A protein and the small-molecule ligand that binds it are described below.
Small molecule (SMILES): Nc1ccn([C@@H]2O[C@H](COP(=O)=O)[C@@H](O[P](=O)(O)OC[C@H]3O[C@@H](n4ccc(=O)[nH]c4=O)[C@H](O)[C@@H]3O[P](=O)(O)OC[C@H]3O[C@@H](n4cnc5c(=O)nc(N)[nH]c54)[C@H](O)[C@@H]3O[P](=O)(O)OC[C@H]3O[C@@H](n4ccc(=O)[nH]c4=O)[C@H](O)[C@@H]3O[P](=O)(O)OC[C@H]3O[C@@H](n4cnc5c(=O)nc(N)[nH]c54)[C@H](O)[C@@H]3O[P](=O)(O)OC[C@H]3O[C@@H](n4ccc(N)nc4=O)[C@H](O)[C@@H]3O[P](=O)(O)OC[C@H]3O[C@@H](n4cnc5c(=O)nc(N)[nH]c54)[C@H](O)[C@@H]3O)[C@H]2O)c(=O)n1

Sequence of chain 1.A:
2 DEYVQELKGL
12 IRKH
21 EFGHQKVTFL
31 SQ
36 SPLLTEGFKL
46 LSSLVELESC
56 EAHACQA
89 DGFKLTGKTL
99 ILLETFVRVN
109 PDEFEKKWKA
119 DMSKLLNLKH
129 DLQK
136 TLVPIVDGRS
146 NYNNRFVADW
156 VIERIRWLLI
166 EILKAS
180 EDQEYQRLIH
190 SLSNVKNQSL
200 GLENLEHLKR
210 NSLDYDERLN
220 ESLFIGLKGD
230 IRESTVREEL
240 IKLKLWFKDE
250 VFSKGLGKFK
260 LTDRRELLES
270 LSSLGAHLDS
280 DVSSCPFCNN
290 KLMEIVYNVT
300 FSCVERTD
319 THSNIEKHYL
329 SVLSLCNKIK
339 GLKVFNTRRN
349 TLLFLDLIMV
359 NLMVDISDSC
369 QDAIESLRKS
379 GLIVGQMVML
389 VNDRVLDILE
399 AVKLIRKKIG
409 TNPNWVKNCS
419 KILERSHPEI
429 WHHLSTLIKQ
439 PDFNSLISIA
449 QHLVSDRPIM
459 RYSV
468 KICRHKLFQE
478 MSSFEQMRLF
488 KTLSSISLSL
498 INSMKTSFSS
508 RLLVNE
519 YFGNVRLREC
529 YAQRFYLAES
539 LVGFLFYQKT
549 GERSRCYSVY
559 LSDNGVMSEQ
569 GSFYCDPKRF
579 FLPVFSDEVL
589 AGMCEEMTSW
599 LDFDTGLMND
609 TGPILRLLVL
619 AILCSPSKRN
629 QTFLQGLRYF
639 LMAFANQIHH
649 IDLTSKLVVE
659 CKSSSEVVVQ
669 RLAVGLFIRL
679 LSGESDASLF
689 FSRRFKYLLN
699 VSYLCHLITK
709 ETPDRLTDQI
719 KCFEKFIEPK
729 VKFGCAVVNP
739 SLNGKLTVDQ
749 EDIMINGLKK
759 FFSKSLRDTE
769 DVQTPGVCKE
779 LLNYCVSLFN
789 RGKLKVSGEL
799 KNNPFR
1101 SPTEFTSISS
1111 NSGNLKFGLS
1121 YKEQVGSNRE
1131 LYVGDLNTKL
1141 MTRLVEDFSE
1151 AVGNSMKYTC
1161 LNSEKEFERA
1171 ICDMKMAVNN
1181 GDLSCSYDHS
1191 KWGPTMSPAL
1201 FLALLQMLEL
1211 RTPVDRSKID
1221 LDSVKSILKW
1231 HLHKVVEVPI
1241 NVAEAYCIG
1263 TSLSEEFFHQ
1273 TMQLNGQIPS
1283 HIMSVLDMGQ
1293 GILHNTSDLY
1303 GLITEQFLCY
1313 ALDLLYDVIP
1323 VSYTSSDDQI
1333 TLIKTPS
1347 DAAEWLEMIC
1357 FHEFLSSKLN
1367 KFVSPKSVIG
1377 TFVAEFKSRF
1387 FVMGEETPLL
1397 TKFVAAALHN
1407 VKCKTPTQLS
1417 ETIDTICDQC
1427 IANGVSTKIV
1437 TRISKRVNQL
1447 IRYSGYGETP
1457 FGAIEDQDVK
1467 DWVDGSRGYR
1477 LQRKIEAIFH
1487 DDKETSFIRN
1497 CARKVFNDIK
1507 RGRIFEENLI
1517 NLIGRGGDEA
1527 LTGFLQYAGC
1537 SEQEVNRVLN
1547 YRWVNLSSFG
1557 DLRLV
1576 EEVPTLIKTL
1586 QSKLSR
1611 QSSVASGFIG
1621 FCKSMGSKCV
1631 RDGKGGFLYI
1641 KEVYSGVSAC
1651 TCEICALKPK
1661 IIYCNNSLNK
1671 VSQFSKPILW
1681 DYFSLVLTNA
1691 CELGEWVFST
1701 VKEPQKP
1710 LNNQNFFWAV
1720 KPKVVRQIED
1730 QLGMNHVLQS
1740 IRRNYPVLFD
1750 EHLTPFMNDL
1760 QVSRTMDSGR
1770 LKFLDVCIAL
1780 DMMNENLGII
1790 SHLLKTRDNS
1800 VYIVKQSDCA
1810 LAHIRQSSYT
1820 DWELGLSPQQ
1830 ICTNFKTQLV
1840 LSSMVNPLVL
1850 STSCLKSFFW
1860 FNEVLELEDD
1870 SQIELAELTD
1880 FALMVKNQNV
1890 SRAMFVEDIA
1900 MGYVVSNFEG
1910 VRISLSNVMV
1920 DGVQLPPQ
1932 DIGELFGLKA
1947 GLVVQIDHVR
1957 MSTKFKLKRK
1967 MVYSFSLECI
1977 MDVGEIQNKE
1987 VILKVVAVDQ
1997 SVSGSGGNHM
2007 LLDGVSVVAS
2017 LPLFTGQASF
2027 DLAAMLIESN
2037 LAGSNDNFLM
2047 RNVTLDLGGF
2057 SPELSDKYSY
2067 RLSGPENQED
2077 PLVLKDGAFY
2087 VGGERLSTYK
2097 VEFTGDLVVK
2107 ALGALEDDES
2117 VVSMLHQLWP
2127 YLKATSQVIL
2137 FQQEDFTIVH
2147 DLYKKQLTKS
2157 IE

Binding-site contacts:
Ligand atom C5' contacts residue TYR1449 of chain 1.A at 3.5 Å (hydrophobic).
Ligand atom C5' contacts residue LYS1641 of chain 1.A at 3.3 Å.
Ligand atom N2 contacts residue GLU324 of chain 1.A at 3.4 Å (salt-bridge).
Ligand atom C2' contacts residue TYR1449 of chain 1.A at 3.1 Å (hydrophobic).
Ligand atom C4 contacts residue PHE533 of chain 1.A at 3.2 Å (hydrophobic).
Ligand atom OP1 contacts residue SER1627 of chain 1.A at 3.5 Å.
Ligand atom N1 contacts residue GLU324 of chain 1.A at 2.9 Å (salt-bridge).
Ligand atom C5 contacts residue GLY339 of chain 1.A at 3.3 Å.
Ligand atom O2 contacts residue SER492 of chain 1.A at 3.2 Å (h-bond).
Ligand atom N4 contacts residue PHE533 of chain 1.A at 3.0 Å.
Ligand atom N1 contacts residue ASP391 of chain 1.A at 2.7 Å (salt-bridge).
Ligand atom C1' contacts residue TYR1449 of chain 1.A at 3.2 Å (hydrophobic).
Ligand atom N3 contacts residue ASN335 of chain 1.A at 3.3 Å (h-bond).
Ligand atom N7 contacts residue LYS502 of chain 1.A at 2.7 Å (salt-bridge).
Ligand atom O6 contacts residue THR503 of chain 1.A at 3.5 Å.
Ligand atom OP1 contacts residue LYS336 of chain 1.A at 3.2 Å.
Ligand atom C5' contacts residue LYS1623 of chain 1.A at 3.0 Å.
Ligand atom C4' contacts residue LYS1623 of chain 1.A at 3.2 Å.
Ligand atom OP1 contacts residue GLN1445 of chain 1.A at 2.5 Å (h-bond).
Ligand atom C5 contacts residue ASN335 of chain 1.A at 3.4 Å.
Ligand atom N2 contacts residue ASP391 of chain 1.A at 2.8 Å (salt-bridge).
Ligand atom OP1 contacts residue LYS1641 of chain 1.A at 3.2 Å.
Ligand atom O6 contacts residue ASN390 of chain 1.A at 3.5 Å (h-bond).
Ligand atom OP1 contacts residue GLY1626 of chain 1.A at 3.5 Å (h-bond).
Ligand atom C8 contacts residue LYS502 of chain 1.A at 3.5 Å.
Ligand atom C2 contacts residue ASP391 of chain 1.A at 3.4 Å.
Ligand atom N3 contacts residue ASP391 of chain 1.A at 3.2 Å (salt-bridge).
Ligand atom O2' contacts residue LYS1623 of chain 1.A at 3.2 Å.
Ligand atom C2' contacts residue SER332 of chain 1.A at 3.5 Å.
Ligand atom O4' contacts residue LYS1623 of chain 1.A at 3.2 Å.
Ligand atom C4 contacts residue ASN335 of chain 1.A at 2.9 Å.
Ligand atom O6 contacts residue SER504 of chain 1.A at 3.2 Å (h-bond).
Ligand atom OP1 contacts residue LYS336 of chain 1.A at 3.1 Å (salt-bridge).
Ligand atom N4 contacts residue SER496 of chain 1.A at 2.6 Å (h-bond).
Ligand atom O2' contacts residue SER332 of chain 1.A at 3.3 Å.
Ligand atom N3 contacts residue PHE533 of chain 1.A at 2.9 Å.
Ligand atom N4 contacts residue ARG532 of chain 1.A at 3.2 Å (salt-bridge).
Ligand atom O4 contacts residue ASN335 of chain 1.A at 2.6 Å (h-bond).
Ligand atom O6 contacts residue ARG532 of chain 1.A at 3.1 Å (salt-bridge).
Ligand atom O2' contacts residue TYR1449 of chain 1.A at 2.6 Å (h-bond).